The small molecule below binds the protein below.
Small molecule (SMILES): c1ccc(-c2ccccn2->[Ru](<-n2cc[nH]c2)<-n2ccccc2-c2ccccn2)nc1

Sequence of chain 1.A:
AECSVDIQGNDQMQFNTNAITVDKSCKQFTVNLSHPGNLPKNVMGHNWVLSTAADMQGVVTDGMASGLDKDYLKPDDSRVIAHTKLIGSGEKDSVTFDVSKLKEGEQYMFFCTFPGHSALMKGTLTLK

Binding-site contacts:
Ligand atom C12 contacts residue HIS83 of chain 1.A at 4.3 Å.
Ligand atom C22 contacts residue ILE81 of chain 1.A at 4.0 Å (hydrophobic).
Ligand atom C22 contacts residue HIS83 of chain 1.A at 4.3 Å.
Ligand atom N6 contacts residue VAL80 of chain 1.A at 3.8 Å.
Ligand atom C2 contacts residue ASP76 of chain 1.A at 4.0 Å.
Ligand atom C23 contacts residue HIS83 of chain 1.A at 3.4 Å.
Ligand atom N5 contacts residue HIS83 of chain 1.A at 3.1 Å.
Ligand atom C20 contacts residue LEU73 of chain 1.A at 3.9 Å (hydrophobic).
Ligand atom C14 contacts residue HIS83 of chain 1.A at 4.2 Å.
Ligand atom C18 contacts residue LEU73 of chain 1.A at 3.6 Å (hydrophobic).
Ligand atom C15 contacts residue HIS83 of chain 1.A at 3.3 Å.
Ligand atom N3 contacts residue HIS83 of chain 1.A at 2.8 Å (h-bond).
Ligand atom C19 contacts residue LYS74 of chain 1.A at 3.3 Å.
Ligand atom C16 contacts residue LEU73 of chain 1.A at 4.1 Å (hydrophobic).
Ligand atom N4 contacts residue HIS83 of chain 1.A at 2.8 Å (h-bond).
Ligand atom C19 contacts residue ASP76 of chain 1.A at 3.9 Å.
Ligand atom C18 contacts residue ASP76 of chain 1.A at 4.0 Å.
Ligand atom N1 contacts residue HIS83 of chain 1.A at 4.2 Å.
Ligand atom C17 contacts residue LEU73 of chain 1.A at 3.8 Å (hydrophobic).
Ligand atom C18 contacts residue LYS74 of chain 1.A at 3.2 Å.
Ligand atom C17 contacts residue PRO75 of chain 1.A at 4.4 Å (hydrophobic).
Ligand atom N2 contacts residue HIS83 of chain 1.A at 3.2 Å (h-bond).
Ligand atom C17 contacts residue LYS74 of chain 1.A at 4.5 Å.
Ligand atom C19 contacts residue ASP77 of chain 1.A at 4.0 Å.
Ligand atom C21 contacts residue HIS83 of chain 1.A at 4.0 Å.
Ligand atom C10 contacts residue HIS83 of chain 1.A at 3.4 Å.
Ligand atom C11 contacts residue HIS83 of chain 1.A at 3.6 Å.
Ligand atom RU contacts residue HIS83 of chain 1.A at 2.1 Å.
Ligand atom C18 contacts residue PRO75 of chain 1.A at 3.7 Å (hydrophobic).
Ligand atom C20 contacts residue HIS83 of chain 1.A at 3.6 Å.
Ligand atom C16 contacts residue HIS83 of chain 1.A at 3.3 Å.
Ligand atom C22 contacts residue VAL80 of chain 1.A at 4.4 Å (hydrophobic).
Ligand atom C19 contacts residue PRO75 of chain 1.A at 4.4 Å (hydrophobic).
Ligand atom C19 contacts residue LEU73 of chain 1.A at 3.6 Å (hydrophobic).
Ligand atom C17 contacts residue HIS83 of chain 1.A at 4.5 Å.
Ligand atom C22 contacts residue ALA82 of chain 1.A at 4.5 Å (hydrophobic).
Ligand atom N4 contacts residue LEU73 of chain 1.A at 4.1 Å.